Sequence of chain 1.A:
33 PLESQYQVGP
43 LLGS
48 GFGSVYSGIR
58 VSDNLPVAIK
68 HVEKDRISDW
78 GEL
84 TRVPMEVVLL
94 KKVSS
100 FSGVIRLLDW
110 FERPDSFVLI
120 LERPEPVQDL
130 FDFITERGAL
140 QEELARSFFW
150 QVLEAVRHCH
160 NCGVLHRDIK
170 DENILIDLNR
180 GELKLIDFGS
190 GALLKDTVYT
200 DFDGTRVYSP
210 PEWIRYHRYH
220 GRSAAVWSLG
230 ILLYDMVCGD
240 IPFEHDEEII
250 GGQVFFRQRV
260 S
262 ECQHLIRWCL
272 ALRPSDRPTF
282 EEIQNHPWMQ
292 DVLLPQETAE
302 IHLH

Binding-site contacts:
Ligand atom O2 contacts residue LYS67 of chain 1.A at 2.8 Å (salt-bridge).
Ligand atom C8 contacts residue LEU174 of chain 1.A at 3.8 Å (hydrophobic).
Ligand atom C11 contacts residue ILE185 of chain 1.A at 3.8 Å (hydrophobic).
Ligand atom C2 contacts residue LEU174 of chain 1.A at 3.8 Å (hydrophobic).
Ligand atom C13 contacts residue LEU120 of chain 1.A at 3.8 Å (hydrophobic).
Ligand atom C15 contacts residue ILE185 of chain 1.A at 4.0 Å (hydrophobic).
Ligand atom N1 contacts residue SER46 of chain 1.A at 4.0 Å.
Ligand atom O1 contacts residue ILE185 of chain 1.A at 3.8 Å.
Ligand atom O1 contacts residue LEU120 of chain 1.A at 3.5 Å.
Ligand atom N1 contacts residue ASP128 of chain 1.A at 2.8 Å (salt-bridge).
Ligand atom C13 contacts residue ASP186 of chain 1.A at 3.3 Å.
Ligand atom O contacts residue LEU44 of chain 1.A at 3.7 Å.
Ligand atom C5 contacts residue GLY45 of chain 1.A at 3.7 Å.
Ligand atom C6 contacts residue LEU174 of chain 1.A at 4.0 Å (hydrophobic).
Ligand atom C11 contacts residue ILE104 of chain 1.A at 4.0 Å (hydrophobic).
Ligand atom C4 contacts residue GLY45 of chain 1.A at 4.0 Å.
Ligand atom C12 contacts residue ILE185 of chain 1.A at 3.9 Å (hydrophobic).
Ligand atom O contacts residue ARG122 of chain 1.A at 3.2 Å.
Ligand atom C13 contacts residue LYS67 of chain 1.A at 3.7 Å.
Ligand atom C contacts residue VAL126 of chain 1.A at 3.9 Å (hydrophobic).
Ligand atom C15 contacts residue VAL52 of chain 1.A at 3.9 Å (hydrophobic).
Ligand atom O1 contacts residue ASP186 of chain 1.A at 2.9 Å (salt-bridge).
Ligand atom C14 contacts residue ILE185 of chain 1.A at 3.9 Å (hydrophobic).
Ligand atom C10 contacts residue ILE104 of chain 1.A at 4.0 Å (hydrophobic).
Ligand atom C8 contacts residue LEU44 of chain 1.A at 4.0 Å (hydrophobic).
Ligand atom N1 contacts residue GLY45 of chain 1.A at 3.9 Å.
Ligand atom C11 contacts residue LEU120 of chain 1.A at 3.6 Å (hydrophobic).
Ligand atom O2 contacts residue ASP186 of chain 1.A at 3.3 Å.
Ligand atom C10 contacts residue ILE185 of chain 1.A at 4.0 Å (hydrophobic).
Ligand atom C1 contacts residue LEU174 of chain 1.A at 3.8 Å (hydrophobic).
Ligand atom C5 contacts residue ASP128 of chain 1.A at 3.9 Å.
Ligand atom C13 contacts residue ILE185 of chain 1.A at 4.0 Å (hydrophobic).
Ligand atom C7 contacts residue LEU174 of chain 1.A at 3.8 Å (hydrophobic).
Ligand atom C1 contacts residue LEU44 of chain 1.A at 4.0 Å (hydrophobic).
Ligand atom C7 contacts residue ILE185 of chain 1.A at 4.0 Å (hydrophobic).
Ligand atom N contacts residue VAL126 of chain 1.A at 3.7 Å.
Ligand atom C6 contacts residue GLY45 of chain 1.A at 4.0 Å.
Ligand atom C12 contacts residue LEU120 of chain 1.A at 3.9 Å (hydrophobic).
Ligand atom O contacts residue VAL126 of chain 1.A at 3.8 Å.
Ligand atom C contacts residue LEU44 of chain 1.A at 3.8 Å (hydrophobic).

A protein and the small-molecule ligand that binds it are described below.
Small molecule (SMILES): Nc1ccc2c(c1)NC(=O)/C2=C/c1ccc(C(=O)O)cc1

Sequence of chain 1.B:
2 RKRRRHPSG